A protein and the small-molecule ligand that binds it are described below.
Small molecule (SMILES): CC(=O)N[C@@H]1[C@@H](O)[C@H](O)[C@@H](CO)O[C@H]1O

Binding-site contacts:
Ligand atom O5 contacts residue ASN85 of chain 1.B at 2.4 Å (h-bond).
Ligand atom C8 contacts residue TYR84 of chain 1.B at 3.6 Å (hydrophobic).
Ligand atom C4 contacts residue ASN85 of chain 1.B at 4.2 Å.
Ligand atom N2 contacts residue TYR84 of chain 1.B at 4.3 Å.
Ligand atom C3 contacts residue ASN85 of chain 1.B at 3.8 Å.
Ligand atom C2 contacts residue TYR83 of chain 1.B at 4.2 Å (hydrophobic).
Ligand atom C5 contacts residue ASN85 of chain 1.B at 3.7 Å.
Ligand atom C1 contacts residue ASN85 of chain 1.B at 1.5 Å.
Ligand atom C8 contacts residue TYR83 of chain 1.B at 3.3 Å (hydrophobic).
Ligand atom N2 contacts residue TYR83 of chain 1.B at 3.1 Å (h-bond).
Ligand atom C1 contacts residue TYR83 of chain 1.B at 4.3 Å (hydrophobic).
Ligand atom C7 contacts residue TYR83 of chain 1.B at 3.7 Å (hydrophobic).
Ligand atom N2 contacts residue ASN85 of chain 1.B at 2.9 Å (h-bond).
Ligand atom C2 contacts residue ASN85 of chain 1.B at 2.5 Å.
Ligand atom C7 contacts residue ASN85 of chain 1.B at 4.0 Å.

Sequence of chain 1.B:
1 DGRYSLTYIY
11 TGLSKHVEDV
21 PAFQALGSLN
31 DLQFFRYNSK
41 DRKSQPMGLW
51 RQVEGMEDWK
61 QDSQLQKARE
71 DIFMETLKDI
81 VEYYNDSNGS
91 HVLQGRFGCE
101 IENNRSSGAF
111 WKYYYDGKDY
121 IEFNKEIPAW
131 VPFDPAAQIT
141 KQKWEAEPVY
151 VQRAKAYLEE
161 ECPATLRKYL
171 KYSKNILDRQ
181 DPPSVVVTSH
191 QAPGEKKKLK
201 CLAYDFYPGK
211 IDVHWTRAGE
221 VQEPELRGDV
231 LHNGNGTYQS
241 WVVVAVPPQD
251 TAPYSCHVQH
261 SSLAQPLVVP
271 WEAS